Sequence of chain 1.A:
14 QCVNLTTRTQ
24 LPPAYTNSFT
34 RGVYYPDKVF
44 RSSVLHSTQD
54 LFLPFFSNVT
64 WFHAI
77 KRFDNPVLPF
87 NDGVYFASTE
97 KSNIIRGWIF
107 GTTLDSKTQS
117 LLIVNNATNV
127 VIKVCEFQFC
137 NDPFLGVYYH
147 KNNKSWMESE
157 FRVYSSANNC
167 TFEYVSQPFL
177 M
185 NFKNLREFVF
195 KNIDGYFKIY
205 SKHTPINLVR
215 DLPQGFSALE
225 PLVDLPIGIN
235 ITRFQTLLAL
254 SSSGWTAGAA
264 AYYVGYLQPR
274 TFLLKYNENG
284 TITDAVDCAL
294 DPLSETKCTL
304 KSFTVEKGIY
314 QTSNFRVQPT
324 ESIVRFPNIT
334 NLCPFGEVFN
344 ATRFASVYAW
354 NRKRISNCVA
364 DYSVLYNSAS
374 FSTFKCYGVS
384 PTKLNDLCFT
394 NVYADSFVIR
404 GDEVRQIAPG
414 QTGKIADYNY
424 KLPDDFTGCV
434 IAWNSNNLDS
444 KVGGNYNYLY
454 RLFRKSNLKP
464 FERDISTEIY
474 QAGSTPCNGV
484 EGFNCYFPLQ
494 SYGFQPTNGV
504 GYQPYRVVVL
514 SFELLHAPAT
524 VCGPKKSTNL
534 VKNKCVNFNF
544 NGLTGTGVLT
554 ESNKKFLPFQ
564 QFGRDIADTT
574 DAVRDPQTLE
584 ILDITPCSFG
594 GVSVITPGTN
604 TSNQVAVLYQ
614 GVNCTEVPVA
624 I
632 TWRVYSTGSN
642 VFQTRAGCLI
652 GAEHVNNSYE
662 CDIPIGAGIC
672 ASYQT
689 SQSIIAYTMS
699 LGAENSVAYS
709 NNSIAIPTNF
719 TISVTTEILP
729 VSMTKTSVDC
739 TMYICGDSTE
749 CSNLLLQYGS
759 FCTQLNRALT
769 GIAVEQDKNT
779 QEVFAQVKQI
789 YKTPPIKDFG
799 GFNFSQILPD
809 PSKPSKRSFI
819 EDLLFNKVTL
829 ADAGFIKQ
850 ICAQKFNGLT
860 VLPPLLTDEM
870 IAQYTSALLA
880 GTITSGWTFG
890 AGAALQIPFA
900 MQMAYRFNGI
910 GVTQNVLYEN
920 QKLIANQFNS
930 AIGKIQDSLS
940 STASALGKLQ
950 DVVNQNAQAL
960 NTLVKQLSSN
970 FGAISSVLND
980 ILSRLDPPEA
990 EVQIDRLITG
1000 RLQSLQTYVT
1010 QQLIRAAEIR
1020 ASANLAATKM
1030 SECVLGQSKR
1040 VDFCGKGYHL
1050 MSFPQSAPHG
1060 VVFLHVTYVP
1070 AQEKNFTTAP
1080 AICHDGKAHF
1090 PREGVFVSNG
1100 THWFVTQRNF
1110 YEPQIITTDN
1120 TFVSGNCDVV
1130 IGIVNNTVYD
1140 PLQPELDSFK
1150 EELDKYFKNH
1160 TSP

Binding-site contacts:
Ligand atom C1 contacts residue TYR28 of chain 1.A at 3.8 Å (hydrophobic).
Ligand atom C8 contacts residue PHE59 of chain 1.A at 3.8 Å (hydrophobic).
Ligand atom O5 contacts residue TYR28 of chain 1.A at 3.1 Å.
Ligand atom C7 contacts residue ASN61 of chain 1.A at 3.8 Å.
Ligand atom O7 contacts residue ASN61 of chain 1.A at 4.3 Å.
Ligand atom C8 contacts residue ASN61 of chain 1.A at 4.2 Å.
Ligand atom C5 contacts residue ASN61 of chain 1.A at 3.7 Å.
Ligand atom C2 contacts residue ASN61 of chain 1.A at 2.5 Å.
Ligand atom C5 contacts residue TYR28 of chain 1.A at 3.5 Å (hydrophobic).
Ligand atom O5 contacts residue ASN61 of chain 1.A at 2.4 Å (h-bond).
Ligand atom C6 contacts residue TYR28 of chain 1.A at 3.5 Å (hydrophobic).
Ligand atom C4 contacts residue ASN61 of chain 1.A at 4.2 Å.
Ligand atom C3 contacts residue ASN61 of chain 1.A at 3.8 Å.
Ligand atom C1 contacts residue ASN61 of chain 1.A at 1.4 Å.
Ligand atom N2 contacts residue ASN61 of chain 1.A at 2.9 Å (h-bond).

The small molecule below binds the protein below.
Small molecule (SMILES): CC(=O)N[C@@H]1[C@@H](O)[C@H](O)[C@@H](CO)O[C@H]1O